Binding-site contacts:
Ligand atom C6 contacts residue ASN616 of chain 1.C at 3.2 Å.
Ligand atom C4 contacts residue ASN616 of chain 1.C at 3.5 Å.
Ligand atom O5 contacts residue ASN616 of chain 1.C at 2.4 Å (h-bond).
Ligand atom C1 contacts residue GLN644 of chain 1.C at 4.2 Å.
Ligand atom C1 contacts residue ASN616 of chain 1.C at 1.5 Å.
Ligand atom O5 contacts residue GLN644 of chain 1.C at 4.2 Å.
Ligand atom C2 contacts residue ASN616 of chain 1.C at 2.6 Å.
Ligand atom N2 contacts residue ASN616 of chain 1.C at 3.6 Å.
Ligand atom O6 contacts residue ASN616 of chain 1.C at 4.0 Å.
Ligand atom O7 contacts residue ASN616 of chain 1.C at 4.3 Å.
Ligand atom O6 contacts residue THR618 of chain 1.C at 4.1 Å.
Ligand atom C5 contacts residue ASN616 of chain 1.C at 3.1 Å.
Ligand atom C3 contacts residue ASN616 of chain 1.C at 3.6 Å.

This protein binds this small molecule.
Small molecule (SMILES): CC(=O)N[C@@H]1[C@@H](O)[C@H](O)[C@@H](CO)O[C@H]1O

Sequence of chain 1.C:
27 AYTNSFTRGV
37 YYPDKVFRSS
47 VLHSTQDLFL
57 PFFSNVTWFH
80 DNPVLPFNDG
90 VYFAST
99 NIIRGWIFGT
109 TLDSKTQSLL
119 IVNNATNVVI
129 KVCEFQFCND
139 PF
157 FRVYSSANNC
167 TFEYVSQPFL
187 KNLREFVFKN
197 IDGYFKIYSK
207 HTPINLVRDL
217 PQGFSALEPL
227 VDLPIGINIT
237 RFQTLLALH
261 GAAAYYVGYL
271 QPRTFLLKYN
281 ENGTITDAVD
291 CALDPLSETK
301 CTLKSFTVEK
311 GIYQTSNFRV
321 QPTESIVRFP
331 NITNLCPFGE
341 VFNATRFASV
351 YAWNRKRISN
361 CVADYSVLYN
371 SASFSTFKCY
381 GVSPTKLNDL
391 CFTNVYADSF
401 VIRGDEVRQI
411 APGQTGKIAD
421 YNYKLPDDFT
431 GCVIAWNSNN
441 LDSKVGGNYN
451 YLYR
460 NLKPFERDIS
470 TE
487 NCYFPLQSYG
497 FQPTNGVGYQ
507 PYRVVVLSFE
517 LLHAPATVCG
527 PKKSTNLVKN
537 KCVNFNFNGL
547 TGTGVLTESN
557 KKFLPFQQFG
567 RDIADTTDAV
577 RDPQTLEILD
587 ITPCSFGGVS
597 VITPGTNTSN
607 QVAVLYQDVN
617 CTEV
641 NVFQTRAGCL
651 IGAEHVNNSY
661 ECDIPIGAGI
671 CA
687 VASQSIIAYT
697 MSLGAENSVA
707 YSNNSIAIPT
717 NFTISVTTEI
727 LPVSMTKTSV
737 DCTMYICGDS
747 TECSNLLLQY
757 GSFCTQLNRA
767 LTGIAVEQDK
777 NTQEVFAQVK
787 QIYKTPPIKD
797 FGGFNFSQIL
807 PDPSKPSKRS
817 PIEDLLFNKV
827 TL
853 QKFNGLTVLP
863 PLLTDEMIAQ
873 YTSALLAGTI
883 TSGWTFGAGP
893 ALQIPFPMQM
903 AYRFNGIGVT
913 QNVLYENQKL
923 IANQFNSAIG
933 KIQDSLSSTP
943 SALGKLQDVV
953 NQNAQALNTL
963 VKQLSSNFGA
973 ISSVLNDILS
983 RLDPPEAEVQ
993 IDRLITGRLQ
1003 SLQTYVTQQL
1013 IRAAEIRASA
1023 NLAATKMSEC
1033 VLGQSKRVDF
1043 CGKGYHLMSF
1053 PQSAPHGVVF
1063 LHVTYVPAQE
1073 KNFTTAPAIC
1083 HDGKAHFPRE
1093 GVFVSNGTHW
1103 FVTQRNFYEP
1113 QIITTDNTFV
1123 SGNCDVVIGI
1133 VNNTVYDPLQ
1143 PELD